A small-molecule ligand and the protein it binds are described below.
Small molecule (SMILES): CC(=O)N[C@@H]1[C@@H](O)[C@H](O)[C@@H](CO)O[C@H]1O

Binding-site contacts:
Ligand atom C4 contacts residue ASN102 of chain 1.A at 4.4 Å.
Ligand atom C3 contacts residue ASN102 of chain 1.A at 3.9 Å.
Ligand atom C2 contacts residue ASN102 of chain 1.A at 2.5 Å.
Ligand atom C8 contacts residue ASN102 of chain 1.A at 3.8 Å.
Ligand atom C7 contacts residue ASN102 of chain 1.A at 3.4 Å.
Ligand atom C1 contacts residue ASN102 of chain 1.A at 1.5 Å.
Ligand atom O7 contacts residue ASN102 of chain 1.A at 3.5 Å (h-bond).
Ligand atom C6 contacts residue THR104 of chain 1.A at 4.2 Å.
Ligand atom O5 contacts residue THR104 of chain 1.A at 4.1 Å.
Ligand atom N2 contacts residue ASN102 of chain 1.A at 3.0 Å (h-bond).
Ligand atom C5 contacts residue ASN102 of chain 1.A at 3.8 Å.
Ligand atom O5 contacts residue ASN102 of chain 1.A at 2.5 Å (h-bond).

Sequence of chain 1.A:
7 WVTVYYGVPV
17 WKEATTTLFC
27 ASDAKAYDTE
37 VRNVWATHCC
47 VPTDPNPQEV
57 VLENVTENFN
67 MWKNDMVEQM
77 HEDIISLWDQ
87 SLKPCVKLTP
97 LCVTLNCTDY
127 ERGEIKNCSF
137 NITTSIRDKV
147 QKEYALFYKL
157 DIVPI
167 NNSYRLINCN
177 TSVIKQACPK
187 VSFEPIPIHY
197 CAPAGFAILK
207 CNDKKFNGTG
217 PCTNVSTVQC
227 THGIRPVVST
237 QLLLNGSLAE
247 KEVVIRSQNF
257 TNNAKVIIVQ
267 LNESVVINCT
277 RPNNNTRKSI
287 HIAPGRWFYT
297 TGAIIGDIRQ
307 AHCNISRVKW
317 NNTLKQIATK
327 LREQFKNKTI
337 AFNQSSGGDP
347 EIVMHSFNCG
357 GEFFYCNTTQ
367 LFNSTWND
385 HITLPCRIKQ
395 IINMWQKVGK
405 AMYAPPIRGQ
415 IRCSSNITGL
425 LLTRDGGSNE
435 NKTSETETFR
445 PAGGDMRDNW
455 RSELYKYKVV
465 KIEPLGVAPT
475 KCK